Binding-site contacts:
Ligand atom C1 contacts residue CYS386 of chain 1.A at 3.7 Å (hydrophobic).
Ligand atom C3 contacts residue CYS386 of chain 1.A at 3.3 Å (hydrophobic).
Ligand atom C4 contacts residue TRP349 of chain 1.A at 4.1 Å (hydrophobic).
Ligand atom C2 contacts residue CYS386 of chain 1.A at 3.4 Å (hydrophobic).
Ligand atom O4 contacts residue THR385 of chain 1.A at 3.9 Å.
Ligand atom O7 contacts residue GLN388 of chain 1.A at 4.1 Å.
Ligand atom O5 contacts residue ASN373 of chain 1.A at 2.3 Å (h-bond).
Ligand atom O3 contacts residue LEU387 of chain 1.A at 3.9 Å.
Ligand atom O7 contacts residue GLN329 of chain 1.A at 3.5 Å (h-bond).
Ligand atom C8 contacts residue ASN373 of chain 1.A at 3.5 Å.
Ligand atom C1 contacts residue LEU387 of chain 1.A at 4.2 Å (hydrophobic).
Ligand atom C3 contacts residue LEU387 of chain 1.A at 4.0 Å (hydrophobic).
Ligand atom C7 contacts residue CYS386 of chain 1.A at 4.0 Å (hydrophobic).
Ligand atom C1 contacts residue ASN373 of chain 1.A at 1.4 Å.
Ligand atom O5 contacts residue LEU387 of chain 1.A at 3.5 Å.
Ligand atom C4 contacts residue THR385 of chain 1.A at 4.4 Å.
Ligand atom C6 contacts residue LEU387 of chain 1.A at 4.5 Å (hydrophobic).
Ligand atom O7 contacts residue THR385 of chain 1.A at 4.2 Å.
Ligand atom O3 contacts residue CYS386 of chain 1.A at 4.0 Å.
Ligand atom C2 contacts residue ASN373 of chain 1.A at 2.4 Å.
Ligand atom C5 contacts residue ASN373 of chain 1.A at 3.6 Å.
Ligand atom N2 contacts residue CYS386 of chain 1.A at 2.9 Å (h-bond).
Ligand atom C4 contacts residue CYS386 of chain 1.A at 4.4 Å (hydrophobic).
Ligand atom O4 contacts residue LEU387 of chain 1.A at 3.8 Å.
Ligand atom C5 contacts residue THR385 of chain 1.A at 4.0 Å.
Ligand atom O7 contacts residue ASN373 of chain 1.A at 4.3 Å.
Ligand atom N2 contacts residue ASN373 of chain 1.A at 2.8 Å (h-bond).
Ligand atom C3 contacts residue ASN373 of chain 1.A at 3.8 Å.
Ligand atom O7 contacts residue CYS386 of chain 1.A at 4.2 Å.
Ligand atom C4 contacts residue ASN373 of chain 1.A at 4.2 Å.
Ligand atom O4 contacts residue TRP349 of chain 1.A at 4.2 Å.
Ligand atom C7 contacts residue ASN373 of chain 1.A at 3.4 Å.

This protein binds this small molecule.
Small molecule (SMILES): CC(=O)N[C@H]1[C@H](O[C@H]2[C@H](O)[C@@H](NC(C)=O)CO[C@@H]2CO)O[C@H](CO)[C@@H](O)[C@@H]1O

Sequence of chain 1.A:
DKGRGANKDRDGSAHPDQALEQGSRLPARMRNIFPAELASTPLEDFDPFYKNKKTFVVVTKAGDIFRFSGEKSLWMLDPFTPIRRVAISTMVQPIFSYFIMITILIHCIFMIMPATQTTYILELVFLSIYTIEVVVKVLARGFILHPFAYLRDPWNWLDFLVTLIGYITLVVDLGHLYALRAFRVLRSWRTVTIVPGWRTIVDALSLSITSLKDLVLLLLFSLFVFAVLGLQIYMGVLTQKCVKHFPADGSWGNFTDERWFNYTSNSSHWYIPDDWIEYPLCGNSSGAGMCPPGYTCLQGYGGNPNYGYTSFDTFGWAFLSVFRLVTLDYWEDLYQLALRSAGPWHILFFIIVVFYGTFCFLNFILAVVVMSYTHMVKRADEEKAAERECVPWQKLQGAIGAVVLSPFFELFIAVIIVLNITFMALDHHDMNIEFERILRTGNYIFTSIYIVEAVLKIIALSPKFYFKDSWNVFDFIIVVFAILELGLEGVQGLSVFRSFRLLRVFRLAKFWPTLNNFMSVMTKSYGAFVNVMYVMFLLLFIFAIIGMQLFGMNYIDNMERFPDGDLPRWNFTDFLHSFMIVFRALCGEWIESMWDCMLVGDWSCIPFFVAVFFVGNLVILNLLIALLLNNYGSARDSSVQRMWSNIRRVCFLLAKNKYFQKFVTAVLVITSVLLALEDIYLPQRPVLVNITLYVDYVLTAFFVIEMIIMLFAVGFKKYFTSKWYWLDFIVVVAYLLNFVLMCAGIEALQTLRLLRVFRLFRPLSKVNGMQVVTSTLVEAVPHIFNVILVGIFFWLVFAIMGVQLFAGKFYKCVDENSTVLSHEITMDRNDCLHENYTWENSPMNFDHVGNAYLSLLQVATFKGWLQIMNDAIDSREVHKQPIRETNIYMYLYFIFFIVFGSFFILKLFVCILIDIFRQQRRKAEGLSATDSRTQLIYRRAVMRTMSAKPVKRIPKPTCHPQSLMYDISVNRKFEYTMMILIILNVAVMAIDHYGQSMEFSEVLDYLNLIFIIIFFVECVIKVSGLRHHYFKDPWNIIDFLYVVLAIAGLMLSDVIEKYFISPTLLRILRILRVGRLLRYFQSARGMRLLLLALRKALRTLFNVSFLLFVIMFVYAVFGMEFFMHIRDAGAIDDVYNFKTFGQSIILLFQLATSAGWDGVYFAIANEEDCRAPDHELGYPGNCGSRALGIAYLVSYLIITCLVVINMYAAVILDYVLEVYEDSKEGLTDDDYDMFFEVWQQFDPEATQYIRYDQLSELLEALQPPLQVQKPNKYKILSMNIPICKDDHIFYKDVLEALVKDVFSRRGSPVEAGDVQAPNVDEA